Binding-site contacts:
Ligand atom N contacts residue REG1 of chain 1.C at 3.4 Å.
Ligand atom C9 contacts residue ILE211 of chain 1.A at 3.9 Å (hydrophobic).
Ligand atom C5 contacts residue THR312 of chain 1.A at 4.1 Å.
Ligand atom N1 contacts residue ASP170 of chain 1.A at 3.6 Å.
Ligand atom C1 contacts residue TYR315 of chain 1.A at 4.2 Å (hydrophobic).
Ligand atom C contacts residue TYR315 of chain 1.A at 3.7 Å (hydrophobic).
Ligand atom C5 contacts residue THR311 of chain 1.A at 4.3 Å.
Ligand atom C4 contacts residue TYR315 of chain 1.A at 3.6 Å (hydrophobic).
Ligand atom O1 contacts residue ASP170 of chain 1.A at 3.5 Å (salt-bridge).
Ligand atom C7 contacts residue THR312 of chain 1.A at 3.9 Å.
Ligand atom N contacts residue ASP170 of chain 1.A at 3.6 Å.
Ligand atom C2 contacts residue REG1 of chain 1.C at 3.3 Å.
Ligand atom O contacts residue GLY310 of chain 1.A at 4.2 Å.
Ligand atom C5 contacts residue REG1 of chain 1.C at 3.5 Å.
Ligand atom C2 contacts residue GLY169 of chain 1.A at 4.2 Å.
Ligand atom C8 contacts residue ALA105 of chain 1.A at 3.8 Å (hydrophobic).
Ligand atom C6 contacts residue THR312 of chain 1.A at 3.4 Å.
Ligand atom C9 contacts residue ALA105 of chain 1.A at 3.8 Å (hydrophobic).
Ligand atom C10 contacts residue REG1 of chain 1.C at 4.0 Å.
Ligand atom C4 contacts residue ASP170 of chain 1.A at 4.1 Å.
Ligand atom C8 contacts residue THR312 of chain 1.A at 3.8 Å.
Ligand atom C3 contacts residue TYR315 of chain 1.A at 3.9 Å (hydrophobic).
Ligand atom C9 contacts residue ASP122 of chain 1.A at 4.3 Å.
Ligand atom O1 contacts residue REG1 of chain 1.C at 4.0 Å.
Ligand atom N1 contacts residue REG1 of chain 1.C at 3.5 Å.
Ligand atom C2 contacts residue ASP170 of chain 1.A at 4.2 Å.
Ligand atom C1 contacts residue ILE393 of chain 1.A at 3.8 Å (hydrophobic).
Ligand atom C8 contacts residue ASP104 of chain 1.A at 3.3 Å.
Ligand atom C7 contacts residue ASP104 of chain 1.A at 4.3 Å.
Ligand atom C3 contacts residue THR311 of chain 1.A at 4.2 Å.
Ligand atom O contacts residue REG1 of chain 1.C at 4.1 Å.
Ligand atom C2 contacts residue THR311 of chain 1.A at 4.1 Å.
Ligand atom C3 contacts residue REG1 of chain 1.C at 4.0 Å.
Ligand atom N1 contacts residue THR312 of chain 1.A at 4.3 Å.
Ligand atom C1 contacts residue ILE389 of chain 1.A at 3.6 Å (hydrophobic).
Ligand atom C6 contacts residue GLY310 of chain 1.A at 3.8 Å.
Ligand atom C contacts residue ILE389 of chain 1.A at 3.6 Å (hydrophobic).
Ligand atom O contacts residue THR312 of chain 1.A at 3.0 Å (h-bond).
Ligand atom C6 contacts residue REG1 of chain 1.C at 4.2 Å.
Ligand atom O contacts residue THR311 of chain 1.A at 3.4 Å.

This protein binds this small molecule.
Small molecule (SMILES): O=C(NC[C@@H]1CCCO1)NC1CCCC1

Sequence of chain 1.A:
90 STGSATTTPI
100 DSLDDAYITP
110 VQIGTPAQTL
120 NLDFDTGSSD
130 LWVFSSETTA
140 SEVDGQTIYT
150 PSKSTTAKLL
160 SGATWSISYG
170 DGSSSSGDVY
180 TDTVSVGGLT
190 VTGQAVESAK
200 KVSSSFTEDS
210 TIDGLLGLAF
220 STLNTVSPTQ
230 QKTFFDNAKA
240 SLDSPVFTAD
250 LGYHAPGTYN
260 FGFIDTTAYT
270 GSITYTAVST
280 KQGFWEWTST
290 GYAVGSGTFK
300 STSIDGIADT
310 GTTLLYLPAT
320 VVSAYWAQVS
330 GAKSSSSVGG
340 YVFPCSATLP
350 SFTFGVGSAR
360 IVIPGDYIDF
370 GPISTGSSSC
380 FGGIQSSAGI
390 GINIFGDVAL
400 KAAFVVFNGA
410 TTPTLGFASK